Sequence of chain 2.F:
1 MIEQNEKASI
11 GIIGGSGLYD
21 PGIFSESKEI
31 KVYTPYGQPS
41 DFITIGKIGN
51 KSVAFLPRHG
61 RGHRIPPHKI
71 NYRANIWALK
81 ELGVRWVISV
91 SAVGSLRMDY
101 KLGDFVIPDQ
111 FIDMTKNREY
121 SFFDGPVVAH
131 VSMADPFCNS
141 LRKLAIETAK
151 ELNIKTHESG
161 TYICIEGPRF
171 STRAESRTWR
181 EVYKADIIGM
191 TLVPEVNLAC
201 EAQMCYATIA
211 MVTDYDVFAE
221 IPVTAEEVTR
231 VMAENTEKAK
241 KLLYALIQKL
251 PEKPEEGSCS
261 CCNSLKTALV

Binding-site contacts:
Ligand atom C4' contacts residue SER16 of chain 2.F at 3.8 Å.
Ligand atom O2' contacts residue MET190 of chain 2.F at 3.0 Å (h-bond).
Ligand atom N1 contacts residue ASP216 of chain 2.F at 3.8 Å.
Ligand atom O3' contacts residue HIS59 of chain 2.F at 3.6 Å.
Ligand atom C8 contacts residue VAL228 of chain 2.F at 3.8 Å (hydrophobic).
Ligand atom C4 contacts residue PHE170 of chain 2.F at 3.8 Å (hydrophobic).
Ligand atom C5 contacts residue GLY94 of chain 2.F at 3.6 Å.
Ligand atom C2 contacts residue MET190 of chain 2.F at 3.7 Å (hydrophobic).
Ligand atom C5' contacts residue HIS130 of chain 2.D at 3.2 Å.
Ligand atom N1 contacts residue PHE170 of chain 2.F at 3.7 Å.
Ligand atom C2' contacts residue SO41 of chain 2.W at 3.8 Å.
Ligand atom O2' contacts residue SO41 of chain 2.W at 2.9 Å (h-bond).
Ligand atom N7 contacts residue ASP214 of chain 2.F at 2.6 Å (salt-bridge).
Ligand atom N6 contacts residue ILE188 of chain 2.F at 3.4 Å.
Ligand atom CS contacts residue SER16 of chain 2.F at 3.6 Å.
Ligand atom C1' contacts residue ALA92 of chain 2.F at 3.4 Å (hydrophobic).
Ligand atom O3' contacts residue PRO67 of chain 2.F at 3.6 Å.
Ligand atom C6 contacts residue ILE188 of chain 2.F at 3.6 Å (hydrophobic).
Ligand atom O3' contacts residue SO41 of chain 2.W at 2.6 Å (h-bond).
Ligand atom S5' contacts residue VAL228 of chain 2.F at 3.8 Å.
Ligand atom C8 contacts residue ASP214 of chain 2.F at 3.4 Å.
Ligand atom N7 contacts residue GLY94 of chain 2.F at 3.3 Å (h-bond).
Ligand atom N3 contacts residue GLY189 of chain 2.F at 3.6 Å.
Ligand atom C5 contacts residue ASP214 of chain 2.F at 3.7 Å.
Ligand atom N3 contacts residue MET190 of chain 2.F at 3.6 Å.
Ligand atom CS contacts residue VAL228 of chain 2.F at 3.7 Å (hydrophobic).
Ligand atom C8 contacts residue ALA92 of chain 2.F at 3.8 Å (hydrophobic).
Ligand atom C5 contacts residue ILE188 of chain 2.F at 3.8 Å (hydrophobic).
Ligand atom N9 contacts residue ALA92 of chain 2.F at 3.7 Å.
Ligand atom N6 contacts residue ASP216 of chain 2.F at 2.9 Å (salt-bridge).
Ligand atom C4' contacts residue SO41 of chain 2.W at 3.6 Å.
Ligand atom C5 contacts residue PHE170 of chain 2.F at 3.7 Å (hydrophobic).
Ligand atom N1 contacts residue ILE188 of chain 2.F at 3.6 Å.
Ligand atom N7 contacts residue VAL93 of chain 2.F at 3.6 Å.
Ligand atom C8 contacts residue THR213 of chain 2.F at 3.8 Å.
Ligand atom N6 contacts residue GLY94 of chain 2.F at 3.6 Å.
Ligand atom C6 contacts residue ASP216 of chain 2.F at 3.8 Å.
Ligand atom S5' contacts residue HIS130 of chain 2.D at 3.8 Å.
Ligand atom N6 contacts residue ASP214 of chain 2.F at 2.9 Å (salt-bridge).
Ligand atom C3' contacts residue SO41 of chain 2.W at 3.4 Å.

A small-molecule ligand and the protein it binds are described below.
Small molecule (SMILES): CSC[C@H]1O[C@@H](n2cnc3c(N)ncnc32)[C@H](O)[C@@H]1O

Sequence of chain 2.D:
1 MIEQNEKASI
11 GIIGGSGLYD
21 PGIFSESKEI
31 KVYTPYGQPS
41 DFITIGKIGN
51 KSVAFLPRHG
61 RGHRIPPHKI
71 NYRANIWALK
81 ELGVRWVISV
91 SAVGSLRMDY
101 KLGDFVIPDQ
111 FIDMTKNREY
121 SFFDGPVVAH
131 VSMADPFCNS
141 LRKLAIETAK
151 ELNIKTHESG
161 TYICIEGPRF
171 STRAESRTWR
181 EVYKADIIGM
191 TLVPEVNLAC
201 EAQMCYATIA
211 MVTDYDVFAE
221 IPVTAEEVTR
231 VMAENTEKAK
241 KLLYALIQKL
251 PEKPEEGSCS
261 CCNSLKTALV